This protein binds this small molecule.
Small molecule (SMILES): CC(=O)N[C@H]1[C@H](O[C@H]2[C@H](O)[C@@H](NC(C)=O)CO[C@@H]2CO)O[C@H](CO)[C@@H](O[C@@H]2O[C@H](CO[C@H]3O[C@H](CO)[C@@H](O)[C@H](O)[C@@H]3O)[C@@H](O)[C@H](O[C@H]3O[C@H](CO)[C@@H](O)[C@H](O)[C@@H]3O[C@H]3O[C@H](CO)[C@@H](O)[C@H](O)[C@@H]3O[C@H]3O[C@H](CO)[C@@H](O)[C@H](O)[C@@H]3O)[C@@H]2O)[C@@H]1O

Binding-site contacts:
Ligand atom N2 contacts residue ASN120 of chain 2.A at 2.9 Å (h-bond).
Ligand atom C6 contacts residue LEU373 of chain 4.A at 3.3 Å (hydrophobic).
Ligand atom C4 contacts residue GLU294 of chain 4.A at 3.6 Å.
Ligand atom C5 contacts residue ARG283 of chain 4.A at 3.6 Å.
Ligand atom N2 contacts residue ARG140 of chain 2.A at 3.4 Å (salt-bridge).
Ligand atom O6 contacts residue ASP250 of chain 4.A at 2.7 Å (salt-bridge).
Ligand atom O3 contacts residue GLY312 of chain 4.A at 2.9 Å (h-bond).
Ligand atom O6 contacts residue ILE285 of chain 4.A at 2.7 Å (h-bond).
Ligand atom C6 contacts residue GLN311 of chain 4.A at 3.6 Å.
Ligand atom O5 contacts residue ASP250 of chain 4.A at 3.6 Å (salt-bridge).
Ligand atom C7 contacts residue ASN120 of chain 2.A at 3.6 Å.
Ligand atom O2 contacts residue GLY312 of chain 4.A at 3.1 Å.
Ligand atom O4 contacts residue ARG283 of chain 4.A at 3.6 Å.
Ligand atom C2 contacts residue ASN120 of chain 2.A at 2.4 Å.
Ligand atom O2 contacts residue ASN249 of chain 4.A at 3.2 Å (h-bond).
Ligand atom O6 contacts residue THR310 of chain 4.A at 3.5 Å (h-bond).
Ligand atom O6 contacts residue LYS308 of chain 4.A at 2.9 Å (salt-bridge).
Ligand atom C6 contacts residue THR310 of chain 4.A at 3.6 Å.
Ligand atom C6 contacts residue ILE285 of chain 4.A at 3.4 Å (hydrophobic).
Ligand atom C5 contacts residue ASN120 of chain 2.A at 3.6 Å.
Ligand atom C6 contacts residue PRO309 of chain 4.A at 3.6 Å (hydrophobic).
Ligand atom C8 contacts residue ARG140 of chain 2.A at 3.5 Å.
Ligand atom O3 contacts residue ASP250 of chain 4.A at 3.0 Å (salt-bridge).
Ligand atom O3 contacts residue ASN249 of chain 4.A at 2.7 Å (h-bond).
Ligand atom O3 contacts residue ARG283 of chain 4.A at 2.9 Å (salt-bridge).
Ligand atom C3 contacts residue GLY312 of chain 4.A at 3.1 Å.
Ligand atom O3 contacts residue GLU294 of chain 4.A at 2.6 Å (salt-bridge).
Ligand atom C6 contacts residue ASP250 of chain 4.A at 3.6 Å.
Ligand atom O5 contacts residue ASN120 of chain 2.A at 2.3 Å (h-bond).
Ligand atom O4 contacts residue GLU294 of chain 4.A at 2.8 Å (salt-bridge).
Ligand atom O4 contacts residue ILE287 of chain 4.A at 3.3 Å.
Ligand atom O5 contacts residue GLN375 of chain 4.A at 3.3 Å (h-bond).
Ligand atom O4 contacts residue ARG247 of chain 4.A at 3.1 Å (salt-bridge).
Ligand atom C1 contacts residue ASN120 of chain 2.A at 1.4 Å.
Ligand atom O6 contacts residue GLN375 of chain 4.A at 3.2 Å.
Ligand atom O5 contacts residue GLY374 of chain 4.A at 3.3 Å.
Ligand atom O3 contacts residue GLN311 of chain 4.A at 3.2 Å.
Ligand atom O2 contacts residue LEU296 of chain 4.A at 3.5 Å.
Ligand atom O5 contacts residue ARG283 of chain 4.A at 3.1 Å (salt-bridge).
Ligand atom C3 contacts residue GLU294 of chain 4.A at 3.3 Å.

Sequence of chain 2.A:
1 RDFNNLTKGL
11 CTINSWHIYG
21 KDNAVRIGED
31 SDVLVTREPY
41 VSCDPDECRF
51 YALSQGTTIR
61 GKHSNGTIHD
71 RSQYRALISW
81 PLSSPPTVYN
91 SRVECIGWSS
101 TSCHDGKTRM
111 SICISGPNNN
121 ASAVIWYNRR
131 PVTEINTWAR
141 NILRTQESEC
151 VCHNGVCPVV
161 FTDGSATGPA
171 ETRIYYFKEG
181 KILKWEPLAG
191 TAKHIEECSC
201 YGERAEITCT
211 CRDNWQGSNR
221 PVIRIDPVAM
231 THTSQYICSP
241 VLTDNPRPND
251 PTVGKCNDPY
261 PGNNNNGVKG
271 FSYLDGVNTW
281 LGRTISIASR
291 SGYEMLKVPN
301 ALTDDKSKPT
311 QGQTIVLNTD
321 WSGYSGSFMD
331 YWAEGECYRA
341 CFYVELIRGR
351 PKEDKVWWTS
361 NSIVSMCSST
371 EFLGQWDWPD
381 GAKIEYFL

Sequence of chain 4.A:
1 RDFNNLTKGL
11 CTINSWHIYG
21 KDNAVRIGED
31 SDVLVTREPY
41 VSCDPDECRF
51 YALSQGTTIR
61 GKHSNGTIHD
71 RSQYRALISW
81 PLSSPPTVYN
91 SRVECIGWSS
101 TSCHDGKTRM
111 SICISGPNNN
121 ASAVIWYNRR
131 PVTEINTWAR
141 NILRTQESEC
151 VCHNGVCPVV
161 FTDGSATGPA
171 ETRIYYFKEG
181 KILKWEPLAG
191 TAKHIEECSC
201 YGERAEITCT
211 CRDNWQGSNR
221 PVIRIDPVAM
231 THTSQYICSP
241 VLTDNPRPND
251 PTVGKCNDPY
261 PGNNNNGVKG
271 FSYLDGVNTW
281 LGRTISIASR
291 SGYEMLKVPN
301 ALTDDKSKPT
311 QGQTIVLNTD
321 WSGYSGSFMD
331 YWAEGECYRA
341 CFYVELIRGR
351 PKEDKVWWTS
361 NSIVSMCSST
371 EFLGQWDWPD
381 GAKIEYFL